A protein and the small-molecule ligand that binds it are described below.
Small molecule (SMILES): CCCCCCCCCP(=O)(C(C)C)C(C)C

Binding-site contacts:
Ligand atom C07 contacts residue ARG843 of chain 1.B at 3.5 Å.
Ligand atom C01 contacts residue LEU807 of chain 1.B at 3.5 Å (hydrophobic).
Ligand atom C03 contacts residue PHE840 of chain 1.B at 3.4 Å (hydrophobic).
Ligand atom C05 contacts residue ASP803 of chain 1.B at 4.0 Å.
Ligand atom C13 contacts residue TYR746 of chain 1.B at 4.4 Å (hydrophobic).
Ligand atom C03 contacts residue LEU807 of chain 1.B at 3.4 Å (hydrophobic).
Ligand atom C13 contacts residue ILE847 of chain 1.B at 3.7 Å (hydrophobic).
Ligand atom C09 contacts residue ARG843 of chain 1.B at 4.0 Å.
Ligand atom C14 contacts residue ILE847 of chain 1.B at 3.8 Å (hydrophobic).
Ligand atom O11 contacts residue ARG843 of chain 1.B at 4.0 Å.
Ligand atom C02 contacts residue PHE840 of chain 1.B at 4.1 Å (hydrophobic).
Ligand atom C13 contacts residue VAL743 of chain 1.B at 3.7 Å (hydrophobic).
Ligand atom C17 contacts residue TYR1006 of chain 1.B at 2.9 Å (hydrophobic).
Ligand atom C02 contacts residue VAL776 of chain 1.B at 4.0 Å (hydrophobic).
Ligand atom C09 contacts residue TYR746 of chain 1.B at 3.8 Å (hydrophobic).
Ligand atom C02 contacts residue PHE780 of chain 1.B at 4.4 Å (hydrophobic).
Ligand atom C01 contacts residue PHE810 of chain 1.B at 4.3 Å (hydrophobic).
Ligand atom C04 contacts residue LEU779 of chain 1.B at 3.9 Å (hydrophobic).
Ligand atom C12 contacts residue ILE847 of chain 1.B at 4.3 Å (hydrophobic).
Ligand atom C01 contacts residue VAL776 of chain 1.B at 3.3 Å (hydrophobic).
Ligand atom C02 contacts residue LEU779 of chain 1.B at 3.6 Å (hydrophobic).
Ligand atom C03 contacts residue LEU779 of chain 1.B at 4.2 Å (hydrophobic).
Ligand atom C14 contacts residue ARG843 of chain 1.B at 4.0 Å.
Ligand atom C08 contacts residue ARG843 of chain 1.B at 3.8 Å.
Ligand atom C15 contacts residue TYR1006 of chain 1.B at 4.4 Å (hydrophobic).
Ligand atom C14 contacts residue HIS846 of chain 1.B at 3.9 Å.
Ligand atom C17 contacts residue ASN742 of chain 1.B at 3.6 Å.
Ligand atom C05 contacts residue LEU807 of chain 1.B at 4.2 Å (hydrophobic).
Ligand atom O11 contacts residue GLU1005 of chain 1.B at 4.4 Å.
Ligand atom C12 contacts residue ARG843 of chain 1.B at 4.3 Å.
Ligand atom C01 contacts residue PHE840 of chain 1.B at 3.5 Å (hydrophobic).
Ligand atom C02 contacts residue LEU807 of chain 1.B at 3.4 Å (hydrophobic).
Ligand atom C16 contacts residue PHE1014 of chain 1.B at 3.2 Å (hydrophobic).
Ligand atom C04 contacts residue LEU807 of chain 1.B at 3.7 Å (hydrophobic).
Ligand atom C15 contacts residue ASN742 of chain 1.B at 4.4 Å.
Ligand atom C06 contacts residue ASP803 of chain 1.B at 3.9 Å.

Sequence of chain 1.B:
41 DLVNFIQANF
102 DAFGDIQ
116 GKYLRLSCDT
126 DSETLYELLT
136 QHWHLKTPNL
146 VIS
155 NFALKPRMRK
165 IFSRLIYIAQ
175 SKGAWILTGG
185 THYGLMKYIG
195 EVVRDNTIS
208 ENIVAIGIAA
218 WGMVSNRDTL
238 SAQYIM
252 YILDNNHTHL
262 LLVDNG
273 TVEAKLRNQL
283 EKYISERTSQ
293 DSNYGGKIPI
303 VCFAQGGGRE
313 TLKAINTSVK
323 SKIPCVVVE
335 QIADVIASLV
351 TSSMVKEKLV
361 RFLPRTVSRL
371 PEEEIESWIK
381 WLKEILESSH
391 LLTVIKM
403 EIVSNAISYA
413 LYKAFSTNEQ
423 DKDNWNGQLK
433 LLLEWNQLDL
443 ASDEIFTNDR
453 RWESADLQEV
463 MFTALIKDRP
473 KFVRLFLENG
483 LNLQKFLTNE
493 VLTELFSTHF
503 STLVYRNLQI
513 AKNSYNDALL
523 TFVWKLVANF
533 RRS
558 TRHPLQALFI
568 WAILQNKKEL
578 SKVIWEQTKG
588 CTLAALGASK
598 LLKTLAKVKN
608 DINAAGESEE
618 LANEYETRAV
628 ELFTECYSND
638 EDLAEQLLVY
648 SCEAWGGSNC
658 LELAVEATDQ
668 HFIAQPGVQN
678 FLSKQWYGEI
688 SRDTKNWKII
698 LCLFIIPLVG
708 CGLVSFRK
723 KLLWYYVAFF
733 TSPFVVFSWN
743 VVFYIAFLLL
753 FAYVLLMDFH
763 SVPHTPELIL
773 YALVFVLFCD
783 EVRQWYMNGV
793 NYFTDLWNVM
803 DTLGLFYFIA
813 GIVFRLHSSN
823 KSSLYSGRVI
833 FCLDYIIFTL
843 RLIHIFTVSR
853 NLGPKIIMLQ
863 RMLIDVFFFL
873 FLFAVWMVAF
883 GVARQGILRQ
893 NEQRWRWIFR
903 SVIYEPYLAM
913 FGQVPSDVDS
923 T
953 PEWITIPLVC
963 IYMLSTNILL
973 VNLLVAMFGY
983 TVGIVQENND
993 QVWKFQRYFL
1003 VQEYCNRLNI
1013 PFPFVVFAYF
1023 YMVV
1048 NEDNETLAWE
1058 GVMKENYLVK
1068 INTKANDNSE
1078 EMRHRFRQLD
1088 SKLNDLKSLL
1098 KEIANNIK